Sequence of chain 48.A:
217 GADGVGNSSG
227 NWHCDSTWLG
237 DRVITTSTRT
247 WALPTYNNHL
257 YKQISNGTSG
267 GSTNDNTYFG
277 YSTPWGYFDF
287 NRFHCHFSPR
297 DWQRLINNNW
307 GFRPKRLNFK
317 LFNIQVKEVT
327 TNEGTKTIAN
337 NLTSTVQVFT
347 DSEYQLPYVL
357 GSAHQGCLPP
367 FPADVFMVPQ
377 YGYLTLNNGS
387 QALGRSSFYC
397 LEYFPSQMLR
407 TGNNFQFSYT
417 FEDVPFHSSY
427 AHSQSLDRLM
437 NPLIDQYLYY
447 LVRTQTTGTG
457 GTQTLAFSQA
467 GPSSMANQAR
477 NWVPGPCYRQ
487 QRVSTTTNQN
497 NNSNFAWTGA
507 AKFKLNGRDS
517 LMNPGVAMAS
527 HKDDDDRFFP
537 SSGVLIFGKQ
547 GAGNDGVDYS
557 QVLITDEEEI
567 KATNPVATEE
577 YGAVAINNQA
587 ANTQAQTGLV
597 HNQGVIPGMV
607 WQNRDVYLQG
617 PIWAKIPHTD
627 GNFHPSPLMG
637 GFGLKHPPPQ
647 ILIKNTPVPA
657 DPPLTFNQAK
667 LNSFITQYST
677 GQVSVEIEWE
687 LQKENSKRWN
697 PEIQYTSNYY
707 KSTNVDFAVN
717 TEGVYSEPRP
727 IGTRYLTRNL

A protein and the small-molecule ligand that binds it are described below.
Small molecule (SMILES): Nc1ncnc2c1ncn2[C@H]1C[C@H](O)[C@@H](COP(=O)(O)O)O1

Sequence of chain 35.A:
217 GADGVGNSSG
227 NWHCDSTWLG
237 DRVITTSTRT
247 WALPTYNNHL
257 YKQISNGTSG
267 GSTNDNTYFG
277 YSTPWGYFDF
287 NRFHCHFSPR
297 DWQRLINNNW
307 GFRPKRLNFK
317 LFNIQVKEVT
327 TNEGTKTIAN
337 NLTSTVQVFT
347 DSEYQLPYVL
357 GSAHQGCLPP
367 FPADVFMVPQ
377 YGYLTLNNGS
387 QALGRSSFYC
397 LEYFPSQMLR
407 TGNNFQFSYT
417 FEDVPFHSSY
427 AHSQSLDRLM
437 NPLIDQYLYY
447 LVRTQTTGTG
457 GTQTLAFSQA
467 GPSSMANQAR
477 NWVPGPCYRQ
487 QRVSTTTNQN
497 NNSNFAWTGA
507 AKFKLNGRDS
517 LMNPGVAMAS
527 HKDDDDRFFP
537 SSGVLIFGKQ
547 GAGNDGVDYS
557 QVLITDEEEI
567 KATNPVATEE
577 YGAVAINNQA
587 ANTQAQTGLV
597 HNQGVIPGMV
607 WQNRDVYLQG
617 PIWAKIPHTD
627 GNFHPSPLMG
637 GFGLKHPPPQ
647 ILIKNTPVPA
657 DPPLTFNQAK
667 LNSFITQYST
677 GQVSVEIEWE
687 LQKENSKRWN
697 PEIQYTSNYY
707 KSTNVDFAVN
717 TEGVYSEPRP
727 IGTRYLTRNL

Binding-site contacts:
Ligand atom O1P contacts residue LYS641 of chain 48.A at 4.0 Å.
Ligand atom N1 contacts residue PRO631 of chain 35.A at 3.5 Å (h-bond).
Ligand atom C6 contacts residue PRO421 of chain 35.A at 4.1 Å (hydrophobic).
Ligand atom C6 contacts residue VAL420 of chain 35.A at 4.0 Å (hydrophobic).
Ligand atom N3 contacts residue GLY639 of chain 35.A at 4.3 Å.
Ligand atom N7 contacts residue HIS630 of chain 35.A at 4.1 Å.
Ligand atom O2P contacts residue ASP626 of chain 48.A at 4.2 Å.
Ligand atom N3 contacts residue PRO631 of chain 35.A at 3.6 Å.
Ligand atom C6 contacts residue SER632 of chain 35.A at 3.9 Å.
Ligand atom N6 contacts residue VAL420 of chain 35.A at 4.0 Å.
Ligand atom C2 contacts residue GLY639 of chain 35.A at 3.1 Å.
Ligand atom N6 contacts residue GLY639 of chain 35.A at 3.6 Å (h-bond).
Ligand atom N9 contacts residue PRO421 of chain 35.A at 4.4 Å.
Ligand atom C3' contacts residue HIS630 of chain 35.A at 4.4 Å.
Ligand atom C2 contacts residue PRO421 of chain 35.A at 4.5 Å (hydrophobic).
Ligand atom C8 contacts residue PRO421 of chain 35.A at 4.3 Å (hydrophobic).
Ligand atom N1 contacts residue PHE638 of chain 35.A at 4.3 Å.
Ligand atom C5 contacts residue PRO421 of chain 35.A at 4.1 Å (hydrophobic).
Ligand atom C2 contacts residue PRO631 of chain 35.A at 3.3 Å (hydrophobic).
Ligand atom C8 contacts residue HIS630 of chain 35.A at 3.3 Å.
Ligand atom C1' contacts residue HIS630 of chain 35.A at 4.0 Å.
Ligand atom C6 contacts residue GLY639 of chain 35.A at 3.8 Å.
Ligand atom N7 contacts residue SER632 of chain 35.A at 4.1 Å.
Ligand atom N1 contacts residue PRO421 of chain 35.A at 4.3 Å.
Ligand atom N1 contacts residue VAL420 of chain 35.A at 3.7 Å.
Ligand atom C6 contacts residue PRO631 of chain 35.A at 3.9 Å (hydrophobic).
Ligand atom N6 contacts residue GLY637 of chain 35.A at 3.7 Å.
Ligand atom C4 contacts residue PRO631 of chain 35.A at 4.0 Å (hydrophobic).
Ligand atom C1' contacts residue PRO631 of chain 35.A at 4.3 Å (hydrophobic).
Ligand atom C5 contacts residue PRO631 of chain 35.A at 4.2 Å (hydrophobic).
Ligand atom N6 contacts residue SER632 of chain 35.A at 3.3 Å (h-bond).
Ligand atom N9 contacts residue HIS630 of chain 35.A at 4.2 Å.
Ligand atom C2' contacts residue HIS630 of chain 35.A at 3.2 Å.
Ligand atom N1 contacts residue GLY639 of chain 35.A at 3.1 Å (h-bond).
Ligand atom C4 contacts residue PRO421 of chain 35.A at 4.3 Å (hydrophobic).
Ligand atom N7 contacts residue PRO421 of chain 35.A at 4.2 Å.
Ligand atom C2 contacts residue VAL420 of chain 35.A at 4.3 Å (hydrophobic).
Ligand atom N6 contacts residue PHE638 of chain 35.A at 3.9 Å.
Ligand atom N7 contacts residue ASN609 of chain 35.A at 3.8 Å.
Ligand atom C5 contacts residue SER632 of chain 35.A at 4.1 Å.